Sequence of chain 1.B:
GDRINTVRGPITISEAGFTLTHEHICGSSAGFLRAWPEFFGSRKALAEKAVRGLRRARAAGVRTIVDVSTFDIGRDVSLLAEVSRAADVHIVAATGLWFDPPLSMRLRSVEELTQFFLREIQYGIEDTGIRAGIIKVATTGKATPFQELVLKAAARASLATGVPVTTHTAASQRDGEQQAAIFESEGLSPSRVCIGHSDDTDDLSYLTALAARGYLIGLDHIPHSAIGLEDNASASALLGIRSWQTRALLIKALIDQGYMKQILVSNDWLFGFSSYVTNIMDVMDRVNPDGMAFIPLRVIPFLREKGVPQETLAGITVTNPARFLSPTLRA

The protein below binds the small molecule below.
Small molecule (SMILES): OCCc1ccccc1

Binding-site contacts:
Ligand atom CA contacts residue MET260 of chain 1.B at 4.0 Å (hydrophobic).
Ligand atom C5' contacts residue ARG323 of chain 1.B at 3.7 Å.
Ligand atom C1' contacts residue GLY315 of chain 1.B at 3.8 Å.
Ligand atom C4' contacts residue LYS261 of chain 1.B at 3.9 Å.
Ligand atom C3' contacts residue THR312 of chain 1.B at 3.8 Å.
Ligand atom OXT contacts residue MET260 of chain 1.B at 4.1 Å.
Ligand atom C6' contacts residue THR319 of chain 1.B at 4.2 Å.
Ligand atom C2' contacts residue THR312 of chain 1.B at 4.0 Å.
Ligand atom C1' contacts residue GLU311 of chain 1.B at 4.3 Å.
Ligand atom C3' contacts residue GLY315 of chain 1.B at 3.6 Å.
Ligand atom C2' contacts residue GLY315 of chain 1.B at 3.6 Å.
Ligand atom C5' contacts residue ASN320 of chain 1.B at 3.1 Å.
Ligand atom C4' contacts residue ILE316 of chain 1.B at 3.8 Å (hydrophobic).
Ligand atom C contacts residue LYS261 of chain 1.B at 4.0 Å.
Ligand atom C3' contacts residue MET260 of chain 1.B at 3.5 Å (hydrophobic).
Ligand atom C3' contacts residue ILE316 of chain 1.B at 4.0 Å (hydrophobic).
Ligand atom C5' contacts residue GLY315 of chain 1.B at 3.3 Å.
Ligand atom C4' contacts residue ARG323 of chain 1.B at 4.5 Å.
Ligand atom C6' contacts residue ASN320 of chain 1.B at 4.4 Å.
Ligand atom C4' contacts residue MET260 of chain 1.B at 3.6 Å (hydrophobic).
Ligand atom C6' contacts residue GLY315 of chain 1.B at 3.7 Å.
Ligand atom C5' contacts residue LYS261 of chain 1.B at 4.0 Å.
Ligand atom C2' contacts residue GLU311 of chain 1.B at 3.9 Å.
Ligand atom C2' contacts residue MET260 of chain 1.B at 3.6 Å (hydrophobic).
Ligand atom C6' contacts residue LYS261 of chain 1.B at 4.2 Å.
Ligand atom C4' contacts residue GLY315 of chain 1.B at 3.5 Å.
Ligand atom C5' contacts residue ILE316 of chain 1.B at 4.3 Å (hydrophobic).
Ligand atom C5' contacts residue THR319 of chain 1.B at 4.0 Å.
Ligand atom OXT contacts residue LYS261 of chain 1.B at 3.7 Å.
Ligand atom C6' contacts residue ARG323 of chain 1.B at 4.4 Å.
Ligand atom C contacts residue MET260 of chain 1.B at 4.5 Å (hydrophobic).
Ligand atom C4' contacts residue ASN320 of chain 1.B at 3.3 Å.
Ligand atom C1' contacts residue MET260 of chain 1.B at 4.0 Å (hydrophobic).